A protein and the small-molecule ligand that binds it are described below.
Small molecule (SMILES): CC(=O)N[C@@H]1[C@@H](O)[C@H](O)[C@@H](CO)O[C@H]1O

Sequence of chain 1.A:
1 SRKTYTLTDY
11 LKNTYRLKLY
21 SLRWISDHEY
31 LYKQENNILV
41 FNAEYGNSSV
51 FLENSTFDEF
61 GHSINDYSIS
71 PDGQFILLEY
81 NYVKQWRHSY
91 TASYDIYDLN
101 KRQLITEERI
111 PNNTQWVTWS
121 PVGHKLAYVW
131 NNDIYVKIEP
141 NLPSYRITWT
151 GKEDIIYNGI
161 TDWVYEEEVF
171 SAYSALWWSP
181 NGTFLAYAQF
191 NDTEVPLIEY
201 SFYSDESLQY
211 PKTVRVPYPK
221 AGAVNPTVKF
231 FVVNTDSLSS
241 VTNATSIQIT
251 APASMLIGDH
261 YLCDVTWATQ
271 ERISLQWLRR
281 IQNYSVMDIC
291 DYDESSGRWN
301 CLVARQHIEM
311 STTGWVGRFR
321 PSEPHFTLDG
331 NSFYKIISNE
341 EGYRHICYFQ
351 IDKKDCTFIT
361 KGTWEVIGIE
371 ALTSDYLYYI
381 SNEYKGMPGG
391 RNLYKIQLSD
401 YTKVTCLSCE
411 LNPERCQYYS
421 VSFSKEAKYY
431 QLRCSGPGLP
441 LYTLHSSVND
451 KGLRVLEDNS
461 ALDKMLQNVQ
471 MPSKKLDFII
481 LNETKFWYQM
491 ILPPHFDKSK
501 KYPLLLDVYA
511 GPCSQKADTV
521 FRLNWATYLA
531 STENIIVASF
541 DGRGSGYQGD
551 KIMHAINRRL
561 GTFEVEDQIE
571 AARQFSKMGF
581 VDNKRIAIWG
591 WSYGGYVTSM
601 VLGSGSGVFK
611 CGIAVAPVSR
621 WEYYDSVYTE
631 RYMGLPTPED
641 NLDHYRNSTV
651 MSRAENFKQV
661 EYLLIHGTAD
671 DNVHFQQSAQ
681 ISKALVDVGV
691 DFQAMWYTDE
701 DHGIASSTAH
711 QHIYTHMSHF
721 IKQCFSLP

Binding-site contacts:
Ligand atom O7 contacts residue ASN112 of chain 1.A at 3.3 Å (h-bond).
Ligand atom O5 contacts residue ASN112 of chain 1.A at 2.4 Å (h-bond).
Ligand atom C1 contacts residue ASN112 of chain 1.A at 1.5 Å.
Ligand atom C8 contacts residue ILE110 of chain 1.A at 3.6 Å (hydrophobic).
Ligand atom C3 contacts residue ASN112 of chain 1.A at 3.7 Å.
Ligand atom C4 contacts residue ASN112 of chain 1.A at 4.2 Å.
Ligand atom C8 contacts residue ARG109 of chain 1.A at 3.7 Å.
Ligand atom C2 contacts residue ASN112 of chain 1.A at 2.2 Å.
Ligand atom C5 contacts residue ASN112 of chain 1.A at 3.7 Å.
Ligand atom N2 contacts residue ASN112 of chain 1.A at 2.8 Å (h-bond).
Ligand atom C7 contacts residue ASN112 of chain 1.A at 3.2 Å.
Ligand atom C8 contacts residue ASN112 of chain 1.A at 4.3 Å.